Sequence of chain 1.C:
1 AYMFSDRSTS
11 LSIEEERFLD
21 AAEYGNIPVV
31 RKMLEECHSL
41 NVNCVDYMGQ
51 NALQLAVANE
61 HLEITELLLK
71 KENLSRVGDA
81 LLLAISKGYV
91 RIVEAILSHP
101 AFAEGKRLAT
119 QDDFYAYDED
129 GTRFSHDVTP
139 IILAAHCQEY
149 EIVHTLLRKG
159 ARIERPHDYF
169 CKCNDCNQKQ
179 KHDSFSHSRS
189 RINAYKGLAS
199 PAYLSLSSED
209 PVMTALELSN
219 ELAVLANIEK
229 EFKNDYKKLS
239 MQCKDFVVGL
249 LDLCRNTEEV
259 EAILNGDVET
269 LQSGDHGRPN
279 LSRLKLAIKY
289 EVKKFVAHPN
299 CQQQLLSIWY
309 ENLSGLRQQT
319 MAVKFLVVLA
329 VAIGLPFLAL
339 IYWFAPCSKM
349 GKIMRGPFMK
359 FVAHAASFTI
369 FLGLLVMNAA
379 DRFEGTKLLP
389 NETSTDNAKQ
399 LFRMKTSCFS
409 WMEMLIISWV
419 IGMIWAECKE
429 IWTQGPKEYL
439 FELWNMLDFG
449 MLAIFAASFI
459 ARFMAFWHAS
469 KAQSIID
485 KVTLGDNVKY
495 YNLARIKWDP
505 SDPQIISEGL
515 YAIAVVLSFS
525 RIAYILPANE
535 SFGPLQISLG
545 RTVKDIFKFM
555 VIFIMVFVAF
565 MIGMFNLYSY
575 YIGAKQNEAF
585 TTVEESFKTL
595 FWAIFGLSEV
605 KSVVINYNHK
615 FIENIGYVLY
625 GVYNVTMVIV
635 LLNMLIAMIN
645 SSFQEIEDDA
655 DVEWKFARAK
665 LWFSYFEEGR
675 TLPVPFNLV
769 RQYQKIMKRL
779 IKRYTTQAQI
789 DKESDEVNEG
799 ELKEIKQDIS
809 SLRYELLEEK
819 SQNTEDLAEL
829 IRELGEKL

The small molecule below binds the protein below.
Small molecule (SMILES): O=C([C@H]1COc2ccccc2O1)N1CCC2(C=Nc3ccc(Cl)cc32)CC1

Binding-site contacts:
Ligand atom C04 contacts residue GLU588 of chain 1.A at 3.9 Å.
Ligand atom C14 contacts residue TYR621 of chain 1.C at 3.3 Å (hydrophobic).
Ligand atom C16 contacts residue PHE595 of chain 1.A at 3.9 Å (hydrophobic).
Ligand atom C25 contacts residue LYS592 of chain 1.A at 4.1 Å.
Ligand atom C13 contacts residue TYR621 of chain 1.C at 3.9 Å (hydrophobic).
Ligand atom C10 contacts residue TYR621 of chain 1.C at 4.2 Å (hydrophobic).
Ligand atom C12 contacts residue PHE591 of chain 1.A at 4.1 Å (hydrophobic).
Ligand atom C24 contacts residue LYS592 of chain 1.A at 4.1 Å.
Ligand atom O15 contacts residue TYR621 of chain 1.C at 3.3 Å (h-bond).
Ligand atom O22 contacts residue PHE591 of chain 1.A at 3.3 Å.
Ligand atom O15 contacts residue GLY625 of chain 1.C at 3.4 Å.
Ligand atom C17 contacts residue PHE595 of chain 1.A at 4.0 Å (hydrophobic).
Ligand atom C12 contacts residue TYR621 of chain 1.C at 3.7 Å (hydrophobic).
Ligand atom C21 contacts residue PHE591 of chain 1.A at 4.1 Å (hydrophobic).
Ligand atom C17 contacts residue VAL626 of chain 1.C at 4.1 Å (hydrophobic).
Ligand atom C27 contacts residue PHE591 of chain 1.A at 3.7 Å (hydrophobic).
Ligand atom C07 contacts residue ASN618 of chain 1.C at 3.8 Å.
Ligand atom C14 contacts residue TRP596 of chain 1.A at 3.9 Å (hydrophobic).
Ligand atom C02 contacts residue GLU588 of chain 1.A at 4.2 Å.
Ligand atom O15 contacts residue VAL622 of chain 1.C at 3.9 Å.
Ligand atom C07 contacts residue GLU588 of chain 1.A at 4.0 Å.
Ligand atom C05 contacts residue GLU588 of chain 1.A at 3.6 Å.
Ligand atom C20 contacts residue PHE591 of chain 1.A at 4.1 Å (hydrophobic).
Ligand atom CL01 contacts residue PHE591 of chain 1.A at 3.6 Å.
Ligand atom O23 contacts residue TRP596 of chain 1.A at 3.3 Å (h-bond).
Ligand atom N11 contacts residue TYR621 of chain 1.C at 3.7 Å.
Ligand atom O15 contacts residue PHE595 of chain 1.A at 3.6 Å.
Ligand atom C24 contacts residue TYR621 of chain 1.C at 4.0 Å (hydrophobic).
Ligand atom C26 contacts residue GLU588 of chain 1.A at 4.0 Å.
Ligand atom CL01 contacts residue VAL587 of chain 1.A at 3.9 Å.
Ligand atom C19 contacts residue SBM1 of chain 1.E at 3.9 Å.
Ligand atom C25 contacts residue GLU588 of chain 1.A at 3.9 Å.
Ligand atom C25 contacts residue PHE591 of chain 1.A at 4.1 Å (hydrophobic).
Ligand atom C03 contacts residue GLU588 of chain 1.A at 4.1 Å.
Ligand atom O23 contacts residue TYR621 of chain 1.C at 3.7 Å.
Ligand atom C17 contacts residue VAL622 of chain 1.C at 4.0 Å (hydrophobic).
Ligand atom C14 contacts residue PHE595 of chain 1.A at 3.6 Å (hydrophobic).
Ligand atom C18 contacts residue SBM1 of chain 1.E at 3.7 Å.
Ligand atom N06 contacts residue GLU588 of chain 1.A at 3.6 Å.
Ligand atom C16 contacts residue VAL622 of chain 1.C at 4.2 Å (hydrophobic).

Sequence of chain 1.A:
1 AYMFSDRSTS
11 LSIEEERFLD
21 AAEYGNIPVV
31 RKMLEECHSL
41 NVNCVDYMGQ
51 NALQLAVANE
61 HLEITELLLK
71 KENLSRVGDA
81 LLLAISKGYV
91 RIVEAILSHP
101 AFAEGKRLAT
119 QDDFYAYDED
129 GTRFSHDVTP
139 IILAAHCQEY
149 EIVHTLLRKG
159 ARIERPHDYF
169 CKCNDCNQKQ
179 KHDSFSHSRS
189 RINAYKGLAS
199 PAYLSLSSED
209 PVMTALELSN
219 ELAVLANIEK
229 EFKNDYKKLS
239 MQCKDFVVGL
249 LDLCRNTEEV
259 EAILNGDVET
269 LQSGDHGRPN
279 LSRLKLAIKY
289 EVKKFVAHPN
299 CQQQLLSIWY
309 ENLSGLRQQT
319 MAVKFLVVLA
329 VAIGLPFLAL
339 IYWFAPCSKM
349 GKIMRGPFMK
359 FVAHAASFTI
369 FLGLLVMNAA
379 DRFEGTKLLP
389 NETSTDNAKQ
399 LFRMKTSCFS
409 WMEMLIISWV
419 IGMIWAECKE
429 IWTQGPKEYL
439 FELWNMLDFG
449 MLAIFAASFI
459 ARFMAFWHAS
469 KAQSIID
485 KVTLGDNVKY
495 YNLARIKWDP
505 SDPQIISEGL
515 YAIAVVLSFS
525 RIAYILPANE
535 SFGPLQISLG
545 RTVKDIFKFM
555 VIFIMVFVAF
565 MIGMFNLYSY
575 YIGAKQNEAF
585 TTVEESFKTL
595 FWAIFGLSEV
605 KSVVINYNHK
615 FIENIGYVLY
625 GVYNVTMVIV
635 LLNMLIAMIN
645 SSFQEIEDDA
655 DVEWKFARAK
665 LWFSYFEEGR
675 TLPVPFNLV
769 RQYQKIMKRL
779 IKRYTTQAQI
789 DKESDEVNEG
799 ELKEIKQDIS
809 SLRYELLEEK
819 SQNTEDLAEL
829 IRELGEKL